Binding-site contacts:
Ligand atom C6 contacts residue VAL119 of chain 1.E at 2.9 Å (hydrophobic).
Ligand atom C18 contacts residue PHE56 of chain 1.E at 3.9 Å (hydrophobic).
Ligand atom O1 contacts residue ASN113 of chain 1.E at 3.2 Å (h-bond).
Ligand atom N2 contacts residue VAL119 of chain 1.E at 4.0 Å.
Ligand atom C14 contacts residue LEU65 of chain 1.E at 3.8 Å (hydrophobic).
Ligand atom C20 contacts residue TRP54 of chain 1.E at 4.0 Å (hydrophobic).
Ligand atom CL1 contacts residue TRP54 of chain 1.E at 4.0 Å.
Ligand atom C7 contacts residue VAL119 of chain 1.E at 3.6 Å (hydrophobic).
Ligand atom C4 contacts residue VAL119 of chain 1.E at 3.1 Å (hydrophobic).
Ligand atom C8 contacts residue TRP54 of chain 1.E at 4.0 Å (hydrophobic).
Ligand atom C1 contacts residue LEU65 of chain 1.E at 4.0 Å (hydrophobic).
Ligand atom C24 contacts residue LEU65 of chain 1.E at 3.7 Å (hydrophobic).
Ligand atom C14 contacts residue PRO55 of chain 1.E at 3.6 Å (hydrophobic).
Ligand atom N1 contacts residue VAL119 of chain 1.E at 3.9 Å.
Ligand atom C7 contacts residue TRP54 of chain 1.E at 3.7 Å (hydrophobic).
Ligand atom C5 contacts residue VAL119 of chain 1.E at 3.8 Å (hydrophobic).
Ligand atom C15 contacts residue PRO55 of chain 1.E at 3.6 Å (hydrophobic).
Ligand atom C15 contacts residue LEU65 of chain 1.E at 4.0 Å (hydrophobic).
Ligand atom C1 contacts residue ASN113 of chain 1.E at 4.0 Å.
Ligand atom C18 contacts residue PRO55 of chain 1.E at 3.7 Å (hydrophobic).
Ligand atom C16 contacts residue LEU65 of chain 1.E at 4.0 Å (hydrophobic).
Ligand atom CL1 contacts residue ASP118 of chain 1.E at 3.9 Å.
Ligand atom C3 contacts residue VAL119 of chain 1.E at 3.8 Å (hydrophobic).
Ligand atom C1 contacts residue LEU67 of chain 1.E at 3.5 Å (hydrophobic).
Ligand atom C6 contacts residue HIS117 of chain 1.E at 4.0 Å.
Ligand atom C1 contacts residue VAL60 of chain 1.E at 4.0 Å (hydrophobic).
Ligand atom C3 contacts residue ASN113 of chain 1.E at 3.5 Å.
Ligand atom O1 contacts residue CYS109 of chain 1.E at 3.5 Å (h-bond).
Ligand atom C7 contacts residue MET122 of chain 1.E at 4.0 Å (hydrophobic).
Ligand atom C11 contacts residue VAL119 of chain 1.E at 3.9 Å (hydrophobic).
Ligand atom C10 contacts residue HIS117 of chain 1.E at 3.8 Å.
Ligand atom C13 contacts residue LEU65 of chain 1.E at 3.6 Å (hydrophobic).
Ligand atom C24 contacts residue TRP54 of chain 1.E at 3.8 Å (hydrophobic).
Ligand atom C23 contacts residue TRP54 of chain 1.E at 3.8 Å (hydrophobic).
Ligand atom C22 contacts residue TRP54 of chain 1.E at 4.0 Å (hydrophobic).
Ligand atom C5 contacts residue HIS117 of chain 1.E at 3.7 Å.
Ligand atom C2 contacts residue ASN113 of chain 1.E at 3.4 Å.
Ligand atom C11 contacts residue LEU65 of chain 1.E at 3.9 Å (hydrophobic).
Ligand atom C12 contacts residue LEU65 of chain 1.E at 3.7 Å (hydrophobic).
Ligand atom C19 contacts residue TRP54 of chain 1.E at 3.9 Å (hydrophobic).

This small molecule binds to this protein.
Small molecule (SMILES): CC(=O)N1c2ccc(-c3ccc(C(=O)O)cc3)cc2[C@H](Nc2ccc(Cl)cc2)C[C@@H]1C

Sequence of chain 1.E:
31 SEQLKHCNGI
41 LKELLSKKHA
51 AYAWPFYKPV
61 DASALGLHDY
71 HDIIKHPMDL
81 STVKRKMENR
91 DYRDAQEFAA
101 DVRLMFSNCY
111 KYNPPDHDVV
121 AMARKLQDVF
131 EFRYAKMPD